Sequence of chain 1.B:
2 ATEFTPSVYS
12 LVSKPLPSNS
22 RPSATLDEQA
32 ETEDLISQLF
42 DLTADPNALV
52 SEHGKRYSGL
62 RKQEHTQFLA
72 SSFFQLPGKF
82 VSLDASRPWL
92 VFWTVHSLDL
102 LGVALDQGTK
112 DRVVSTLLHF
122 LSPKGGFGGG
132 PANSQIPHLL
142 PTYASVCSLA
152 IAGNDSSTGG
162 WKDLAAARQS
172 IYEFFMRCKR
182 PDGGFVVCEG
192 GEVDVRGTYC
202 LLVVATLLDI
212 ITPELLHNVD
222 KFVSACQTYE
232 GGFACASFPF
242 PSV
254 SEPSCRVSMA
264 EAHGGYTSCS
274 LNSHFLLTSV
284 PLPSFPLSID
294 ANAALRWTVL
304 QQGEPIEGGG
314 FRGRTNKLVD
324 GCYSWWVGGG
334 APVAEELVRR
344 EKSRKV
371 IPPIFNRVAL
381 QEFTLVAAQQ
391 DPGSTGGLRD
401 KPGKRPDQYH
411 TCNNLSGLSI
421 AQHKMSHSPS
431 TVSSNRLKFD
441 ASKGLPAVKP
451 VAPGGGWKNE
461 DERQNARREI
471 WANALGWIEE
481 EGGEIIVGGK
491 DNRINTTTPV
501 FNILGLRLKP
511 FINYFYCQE

Binding-site contacts:
Ligand atom OAB contacts residue GLY489 of chain 1.B at 3.4 Å.
Ligand atom OAC contacts residue ASP491 of chain 1.B at 3.1 Å (salt-bridge).
Ligand atom SAO contacts residue LYS490 of chain 1.B at 3.9 Å.
Ligand atom OAC contacts residue GLY489 of chain 1.B at 4.0 Å.
Ligand atom OAD contacts residue LYS490 of chain 1.B at 3.4 Å.
Ligand atom CAM contacts residue ASP491 of chain 1.B at 3.5 Å.
Ligand atom NAL contacts residue ASP491 of chain 1.B at 2.4 Å (salt-bridge).
Ligand atom CAN contacts residue ASP491 of chain 1.B at 3.3 Å.
Ligand atom CAJ contacts residue ASP491 of chain 1.B at 3.5 Å.
Ligand atom CAN contacts residue TYR58 of chain 1.B at 4.2 Å (hydrophobic).
Ligand atom CAI contacts residue ASP491 of chain 1.B at 3.5 Å.
Ligand atom CAH contacts residue ASP491 of chain 1.B at 3.7 Å.
Ligand atom OAC contacts residue LYS490 of chain 1.B at 3.4 Å (salt-bridge).
Ligand atom CAI contacts residue TYR58 of chain 1.B at 3.6 Å (hydrophobic).
Ligand atom CAG contacts residue TYR58 of chain 1.B at 3.8 Å (hydrophobic).
Ligand atom OAB contacts residue LYS490 of chain 1.B at 2.9 Å (salt-bridge).
Ligand atom CAM contacts residue LYS490 of chain 1.B at 4.4 Å.

The small molecule below binds the protein below.
Small molecule (SMILES): O=S(=O)(O)C[C@H](O)CNC1CCCCC1